Binding-site contacts:
Ligand atom N4 contacts residue ARG56 of chain 1.L at 2.9 Å (salt-bridge).
Ligand atom O2 contacts residue TYR61 of chain 1.L at 3.6 Å.
Ligand atom C3 contacts residue HIS64 of chain 1.L at 3.7 Å.
Ligand atom O1 contacts residue TYR47 of chain 1.L at 2.6 Å (h-bond).
Ligand atom C4 contacts residue HIS59 of chain 1.L at 3.6 Å.
Ligand atom C18 contacts residue TYR47 of chain 1.L at 3.6 Å (hydrophobic).
Ligand atom C24 contacts residue ARG56 of chain 1.L at 3.7 Å.
Ligand atom C8 contacts residue TYR61 of chain 1.L at 3.6 Å (hydrophobic).
Ligand atom N3 contacts residue TYR61 of chain 1.L at 3.6 Å.
Ligand atom C5 contacts residue HIS59 of chain 1.L at 3.6 Å.
Ligand atom C4 contacts residue TRP66 of chain 1.L at 3.4 Å (hydrophobic).
Ligand atom O3 contacts residue HIS64 of chain 1.L at 3.3 Å.
Ligand atom C1 contacts residue TYR47 of chain 1.L at 3.7 Å (hydrophobic).
Ligand atom C22 contacts residue ILE58 of chain 1.L at 3.7 Å (hydrophobic).
Ligand atom C6 contacts residue TYR61 of chain 1.L at 3.7 Å (hydrophobic).
Ligand atom C13 contacts residue TYR61 of chain 1.L at 3.5 Å (hydrophobic).
Ligand atom C1 contacts residue HIS59 of chain 1.L at 3.3 Å.
Ligand atom C24 contacts residue PRO48 of chain 1.L at 3.0 Å (hydrophobic).
Ligand atom C3 contacts residue TRP66 of chain 1.L at 3.5 Å (hydrophobic).
Ligand atom O3 contacts residue TYR61 of chain 1.L at 3.6 Å.
Ligand atom O4 contacts residue HIS64 of chain 1.L at 2.7 Å (h-bond).
Ligand atom O4 contacts residue TYR61 of chain 1.L at 3.8 Å.
Ligand atom C4 contacts residue TYR47 of chain 1.L at 3.5 Å (hydrophobic).
Ligand atom C17 contacts residue TYR47 of chain 1.L at 3.7 Å (hydrophobic).
Ligand atom C3 contacts residue TRP37 of chain 1.L at 3.7 Å (hydrophobic).
Ligand atom C5 contacts residue TYR47 of chain 1.L at 3.5 Å (hydrophobic).
Ligand atom N4 contacts residue PRO48 of chain 1.L at 3.6 Å.
Ligand atom O3 contacts residue PHE40 of chain 1.L at 3.6 Å.
Ligand atom O4 contacts residue SER60 of chain 1.L at 2.7 Å (h-bond).
Ligand atom C2 contacts residue TYR47 of chain 1.L at 3.4 Å (hydrophobic).
Ligand atom C18 contacts residue ILE58 of chain 1.L at 3.6 Å (hydrophobic).
Ligand atom C17 contacts residue HIS59 of chain 1.L at 3.8 Å.
Ligand atom N2 contacts residue HIS59 of chain 1.L at 3.0 Å (h-bond).
Ligand atom C10 contacts residue TYR47 of chain 1.L at 3.7 Å (hydrophobic).
Ligand atom C19 contacts residue TYR47 of chain 1.L at 3.7 Å (hydrophobic).
Ligand atom C12 contacts residue TYR61 of chain 1.L at 3.6 Å (hydrophobic).
Ligand atom N1 contacts residue TYR47 of chain 1.L at 3.6 Å (h-bond).
Ligand atom S1 contacts residue TYR47 of chain 1.L at 3.8 Å.
Ligand atom C14 contacts residue TYR61 of chain 1.L at 3.8 Å (hydrophobic).
Ligand atom C2 contacts residue TRP37 of chain 1.L at 3.4 Å (hydrophobic).

Sequence of chain 1.L:
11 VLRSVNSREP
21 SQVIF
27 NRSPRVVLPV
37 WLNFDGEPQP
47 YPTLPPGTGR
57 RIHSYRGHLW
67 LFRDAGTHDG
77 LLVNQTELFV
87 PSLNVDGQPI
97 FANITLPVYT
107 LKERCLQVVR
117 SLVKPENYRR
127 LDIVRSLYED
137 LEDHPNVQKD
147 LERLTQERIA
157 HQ

This protein binds this small molecule.
Small molecule (SMILES): COCCOc1cc(-c2scnc2C)ccc1CNC(=O)[C@@H]1C[C@@H](O)CN1C(=O)[C@@H](c1cc(C)no1)C(C)C